Binding-site contacts:
Ligand atom CAR contacts residue TYR464 of chain 1.A at 4.0 Å (hydrophobic).
Ligand atom OAC contacts residue GLY667 of chain 1.A at 3.3 Å.
Ligand atom CAU contacts residue THR494 of chain 1.A at 4.1 Å.
Ligand atom OAA contacts residue LEU493 of chain 1.A at 3.6 Å.
Ligand atom CAU contacts residue TYR464 of chain 1.A at 3.6 Å (hydrophobic).
Ligand atom NAP contacts residue THR494 of chain 1.A at 3.1 Å (h-bond).
Ligand atom CAV contacts residue THR494 of chain 1.A at 3.8 Å.
Ligand atom FAF contacts residue TYR746 of chain 1.A at 3.3 Å.
Ligand atom NAP contacts residue TYR464 of chain 1.A at 3.5 Å.
Ligand atom OAD contacts residue SER668 of chain 1.A at 2.6 Å (h-bond).
Ligand atom FAG contacts residue TYR746 of chain 1.A at 3.4 Å.
Ligand atom OAA contacts residue THR494 of chain 1.A at 3.4 Å (h-bond).
Ligand atom FAG contacts residue PRO492 of chain 1.A at 3.3 Å.
Ligand atom CAT contacts residue TYR464 of chain 1.A at 3.5 Å (hydrophobic).
Ligand atom CAT contacts residue THR494 of chain 1.A at 3.3 Å.
Ligand atom FAH contacts residue GLU416 of chain 1.A at 4.1 Å.
Ligand atom NAP contacts residue PRO492 of chain 1.A at 3.7 Å.
Ligand atom PBA contacts residue SER668 of chain 1.A at 3.4 Å.
Ligand atom OAA contacts residue ARG499 of chain 1.A at 2.6 Å (salt-bridge).
Ligand atom CAS contacts residue TYR746 of chain 1.A at 3.6 Å (hydrophobic).
Ligand atom OAQ contacts residue THR700 of chain 1.A at 3.5 Å (h-bond).
Ligand atom OAB contacts residue ARG499 of chain 1.A at 3.6 Å.
Ligand atom FAH contacts residue TYR464 of chain 1.A at 4.1 Å.
Ligand atom CAZ contacts residue TYR746 of chain 1.A at 3.6 Å (hydrophobic).
Ligand atom CAJ contacts residue TYR746 of chain 1.A at 3.3 Å (hydrophobic).
Ligand atom CAJ contacts residue PRO492 of chain 1.A at 3.5 Å (hydrophobic).
Ligand atom OAC contacts residue SER668 of chain 1.A at 3.3 Å (h-bond).
Ligand atom CAI contacts residue TYR464 of chain 1.A at 3.7 Å (hydrophobic).
Ligand atom NAY contacts residue TYR464 of chain 1.A at 3.6 Å.
Ligand atom OAE contacts residue GLY667 of chain 1.A at 3.3 Å.
Ligand atom CAT contacts residue ARG499 of chain 1.A at 3.9 Å.
Ligand atom CAL contacts residue THR700 of chain 1.A at 3.8 Å.
Ligand atom CAJ contacts residue TYR464 of chain 1.A at 3.7 Å (hydrophobic).
Ligand atom OAE contacts residue SER668 of chain 1.A at 2.5 Å (h-bond).
Ligand atom CAS contacts residue TYR464 of chain 1.A at 4.0 Å (hydrophobic).
Ligand atom CAV contacts residue PRO492 of chain 1.A at 4.1 Å (hydrophobic).
Ligand atom CAV contacts residue TYR746 of chain 1.A at 4.0 Å (hydrophobic).
Ligand atom CAW contacts residue TYR464 of chain 1.A at 3.4 Å (hydrophobic).
Ligand atom CAV contacts residue TYR464 of chain 1.A at 3.4 Å (hydrophobic).
Ligand atom PBA contacts residue GLY667 of chain 1.A at 4.0 Å.

Sequence of chain 1.A:
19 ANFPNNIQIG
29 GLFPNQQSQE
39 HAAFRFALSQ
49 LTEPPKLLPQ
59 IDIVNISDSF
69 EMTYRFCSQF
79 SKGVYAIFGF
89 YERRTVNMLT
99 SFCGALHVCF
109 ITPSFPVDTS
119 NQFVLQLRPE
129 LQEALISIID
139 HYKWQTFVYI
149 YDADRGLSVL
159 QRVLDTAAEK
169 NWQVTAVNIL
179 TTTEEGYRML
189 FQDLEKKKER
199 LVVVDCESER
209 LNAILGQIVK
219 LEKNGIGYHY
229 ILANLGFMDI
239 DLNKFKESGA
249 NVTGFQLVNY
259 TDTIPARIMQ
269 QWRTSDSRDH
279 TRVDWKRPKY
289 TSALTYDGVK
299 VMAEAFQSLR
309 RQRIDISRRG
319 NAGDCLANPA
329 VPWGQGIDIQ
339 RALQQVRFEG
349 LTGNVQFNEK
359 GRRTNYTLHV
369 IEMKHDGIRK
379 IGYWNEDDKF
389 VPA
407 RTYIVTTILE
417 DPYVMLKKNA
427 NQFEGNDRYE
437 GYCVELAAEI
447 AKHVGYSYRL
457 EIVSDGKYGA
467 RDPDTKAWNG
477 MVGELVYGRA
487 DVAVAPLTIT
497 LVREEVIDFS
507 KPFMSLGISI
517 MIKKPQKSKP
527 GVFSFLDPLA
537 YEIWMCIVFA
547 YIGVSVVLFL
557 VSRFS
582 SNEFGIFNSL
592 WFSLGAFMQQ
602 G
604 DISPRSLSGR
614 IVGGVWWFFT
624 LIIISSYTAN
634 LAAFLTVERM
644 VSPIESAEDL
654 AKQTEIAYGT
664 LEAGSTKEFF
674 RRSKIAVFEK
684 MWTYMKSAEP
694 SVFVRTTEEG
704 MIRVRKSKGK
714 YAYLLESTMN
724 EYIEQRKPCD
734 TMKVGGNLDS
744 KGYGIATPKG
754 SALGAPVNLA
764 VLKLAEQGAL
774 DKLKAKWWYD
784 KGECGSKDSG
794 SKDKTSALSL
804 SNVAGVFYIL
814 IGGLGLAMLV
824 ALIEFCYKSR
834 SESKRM

The small molecule below binds the protein below.
Small molecule (SMILES): O=c1[nH]c2cc(C(F)(F)F)c(N3CCOCC3)cc2n(CP(=O)(O)O)c1=O